Sequence of chain 1.A:
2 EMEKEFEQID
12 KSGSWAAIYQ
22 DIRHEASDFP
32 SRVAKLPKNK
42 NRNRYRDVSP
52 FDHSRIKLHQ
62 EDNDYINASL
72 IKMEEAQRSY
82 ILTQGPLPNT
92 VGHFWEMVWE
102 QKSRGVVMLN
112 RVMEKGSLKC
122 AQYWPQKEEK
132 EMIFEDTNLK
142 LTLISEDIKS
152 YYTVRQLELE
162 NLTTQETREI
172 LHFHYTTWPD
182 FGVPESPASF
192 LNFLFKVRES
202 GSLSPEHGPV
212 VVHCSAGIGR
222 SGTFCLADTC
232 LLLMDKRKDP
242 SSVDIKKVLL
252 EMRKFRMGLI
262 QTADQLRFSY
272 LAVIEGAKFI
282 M

This small molecule binds to this protein.
Small molecule (SMILES): CNCc1cccc(Cl)c1

Binding-site contacts:
Ligand atom N02 contacts residue ASP236 of chain 1.A at 4.1 Å.
Ligand atom C09 contacts residue MET235 of chain 1.A at 3.4 Å (hydrophobic).
Ligand atom N02 contacts residue MET235 of chain 1.A at 3.2 Å.
Ligand atom C03 contacts residue LEU232 of chain 1.A at 4.4 Å (hydrophobic).
Ligand atom C03 contacts residue GLY277 of chain 1.A at 4.5 Å.
Ligand atom C04 contacts residue ALA278 of chain 1.A at 4.3 Å (hydrophobic).
Ligand atom C01 contacts residue ILE281 of chain 1.A at 3.5 Å (hydrophobic).
Ligand atom CL10 contacts residue MET235 of chain 1.A at 4.1 Å.
Ligand atom C05 contacts residue PRO241 of chain 1.A at 3.7 Å (hydrophobic).
Ligand atom C07 contacts residue MET235 of chain 1.A at 3.8 Å (hydrophobic).
Ligand atom C03 contacts residue MET235 of chain 1.A at 3.9 Å (hydrophobic).
Ligand atom C06 contacts residue MET235 of chain 1.A at 4.2 Å (hydrophobic).
Ligand atom C08 contacts residue ASP236 of chain 1.A at 4.0 Å.
Ligand atom C04 contacts residue ILE281 of chain 1.A at 4.2 Å (hydrophobic).
Ligand atom C03 contacts residue ILE281 of chain 1.A at 3.8 Å (hydrophobic).
Ligand atom C08 contacts residue MET235 of chain 1.A at 3.4 Å (hydrophobic).
Ligand atom C05 contacts residue ALA278 of chain 1.A at 4.5 Å (hydrophobic).
Ligand atom C01 contacts residue MET235 of chain 1.A at 4.4 Å (hydrophobic).
Ligand atom C08 contacts residue MET282 of chain 1.A at 4.4 Å (hydrophobic).
Ligand atom C07 contacts residue PRO241 of chain 1.A at 3.3 Å (hydrophobic).
Ligand atom C01 contacts residue LEU232 of chain 1.A at 3.3 Å (hydrophobic).
Ligand atom C03 contacts residue PHE280 of chain 1.A at 4.5 Å (hydrophobic).
Ligand atom C01 contacts residue ASP236 of chain 1.A at 3.5 Å.
Ligand atom C04 contacts residue MET235 of chain 1.A at 3.8 Å (hydrophobic).
Ligand atom CL10 contacts residue ASP236 of chain 1.A at 3.6 Å.
Ligand atom C06 contacts residue MET282 of chain 1.A at 3.4 Å (hydrophobic).
Ligand atom C07 contacts residue MET282 of chain 1.A at 3.7 Å (hydrophobic).
Ligand atom C09 contacts residue ASP236 of chain 1.A at 3.5 Å.
Ligand atom N02 contacts residue ILE281 of chain 1.A at 4.2 Å.
Ligand atom C08 contacts residue PRO241 of chain 1.A at 4.3 Å (hydrophobic).
Ligand atom N02 contacts residue LEU232 of chain 1.A at 3.3 Å (h-bond).
Ligand atom C09 contacts residue ILE281 of chain 1.A at 3.8 Å (hydrophobic).
Ligand atom C05 contacts residue MET282 of chain 1.A at 3.8 Å (hydrophobic).
Ligand atom C06 contacts residue PRO241 of chain 1.A at 3.1 Å (hydrophobic).
Ligand atom C04 contacts residue MET282 of chain 1.A at 4.2 Å (hydrophobic).
Ligand atom C05 contacts residue MET235 of chain 1.A at 4.0 Å (hydrophobic).
Ligand atom C03 contacts residue ALA278 of chain 1.A at 3.7 Å (hydrophobic).